Sequence of chain 3.A:
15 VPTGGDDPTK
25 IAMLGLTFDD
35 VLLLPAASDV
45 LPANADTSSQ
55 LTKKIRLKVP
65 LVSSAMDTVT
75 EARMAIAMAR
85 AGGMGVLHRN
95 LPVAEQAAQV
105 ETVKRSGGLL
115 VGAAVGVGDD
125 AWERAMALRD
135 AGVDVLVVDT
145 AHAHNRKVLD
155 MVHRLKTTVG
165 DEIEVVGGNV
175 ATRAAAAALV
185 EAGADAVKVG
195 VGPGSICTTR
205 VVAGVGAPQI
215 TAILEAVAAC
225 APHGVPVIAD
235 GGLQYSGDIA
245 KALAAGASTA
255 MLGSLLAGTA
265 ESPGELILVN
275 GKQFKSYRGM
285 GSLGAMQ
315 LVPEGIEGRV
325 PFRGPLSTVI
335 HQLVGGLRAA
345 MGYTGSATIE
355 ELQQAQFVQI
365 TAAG

Binding-site contacts:
Ligand atom C3' contacts residue SER68 of chain 3.A at 3.6 Å.
Ligand atom O2P contacts residue SER199 of chain 3.A at 2.7 Å (h-bond).
Ligand atom N1 contacts residue FWM1 of chain 3.C at 2.7 Å (h-bond).
Ligand atom O5' contacts residue GLY235 of chain 3.A at 3.5 Å.
Ligand atom O1P contacts residue GLY198 of chain 3.A at 3.6 Å.
Ligand atom C2 contacts residue CYS201 of chain 3.A at 3.4 Å (hydrophobic).
Ligand atom N7 contacts residue GLY283 of chain 3.A at 3.6 Å.
Ligand atom O3' contacts residue ASP234 of chain 3.A at 2.6 Å (salt-bridge).
Ligand atom O6 contacts residue GLY283 of chain 3.A at 3.1 Å.
Ligand atom O3P contacts residue GLY257 of chain 3.A at 3.0 Å (h-bond).
Ligand atom O3' contacts residue SER68 of chain 3.A at 2.8 Å (h-bond).
Ligand atom N7 contacts residue MET284 of chain 3.A at 3.0 Å (h-bond).
Ligand atom O1P contacts residue GLY236 of chain 3.A at 2.9 Å (h-bond).
Ligand atom O5' contacts residue GLY198 of chain 3.A at 3.5 Å.
Ligand atom C3' contacts residue ASP234 of chain 3.A at 3.4 Å.
Ligand atom O2P contacts residue SER258 of chain 3.A at 3.1 Å (h-bond).
Ligand atom O6 contacts residue MET284 of chain 3.A at 3.1 Å (h-bond).
Ligand atom P contacts residue SER199 of chain 3.A at 3.7 Å.
Ligand atom C6 contacts residue FWM1 of chain 3.C at 2.9 Å.
Ligand atom C1' contacts residue FWM1 of chain 3.C at 3.7 Å.
Ligand atom O6 contacts residue GLY319 of chain 3.A at 3.4 Å.
Ligand atom C5' contacts residue TYR281 of chain 3.A at 3.6 Å (hydrophobic).
Ligand atom N3 contacts residue FWM1 of chain 3.C at 3.3 Å.
Ligand atom N7 contacts residue ILE200 of chain 3.A at 3.6 Å.
Ligand atom C4' contacts residue ASP234 of chain 3.A at 3.3 Å.
Ligand atom O1P contacts residue SER199 of chain 3.A at 2.9 Å (h-bond).
Ligand atom O2P contacts residue TYR281 of chain 3.A at 2.6 Å (h-bond).
Ligand atom O3P contacts residue SER258 of chain 3.A at 3.3 Å (h-bond).
Ligand atom O6 contacts residue FWM1 of chain 3.C at 3.1 Å (h-bond).
Ligand atom O6 contacts residue GLY285 of chain 3.A at 2.7 Å (h-bond).
Ligand atom C2 contacts residue GLU318 of chain 3.A at 3.4 Å.
Ligand atom C6 contacts residue GLY285 of chain 3.A at 3.7 Å.
Ligand atom O2' contacts residue ASP234 of chain 3.A at 2.7 Å (salt-bridge).
Ligand atom O2' contacts residue ASN173 of chain 3.A at 3.6 Å (h-bond).
Ligand atom C5 contacts residue FWM1 of chain 3.C at 3.6 Å.
Ligand atom O2' contacts residue FWM1 of chain 3.C at 3.2 Å.
Ligand atom N1 contacts residue GLU318 of chain 3.A at 2.7 Å (salt-bridge).
Ligand atom C8 contacts residue MET70 of chain 3.A at 3.6 Å (hydrophobic).
Ligand atom C2 contacts residue FWM1 of chain 3.C at 3.2 Å.
Ligand atom C5 contacts residue ILE200 of chain 3.A at 3.4 Å (hydrophobic).

This protein binds this small molecule.
Small molecule (SMILES): O=c1[nH]cnc2c1ncn2[C@@H]1O[C@H](COP(=O)(O)O)[C@@H](O)[C@H]1O